Binding-site contacts:
Ligand atom O7 contacts residue ASN146 of chain 1.D at 3.6 Å (h-bond).
Ligand atom N2 contacts residue ASN146 of chain 1.D at 3.2 Å (h-bond).
Ligand atom C7 contacts residue ASN146 of chain 1.D at 3.7 Å.
Ligand atom C8 contacts residue ILE467 of chain 1.D at 4.3 Å (hydrophobic).
Ligand atom C5 contacts residue ASN146 of chain 1.D at 3.6 Å.
Ligand atom C8 contacts residue ILE436 of chain 1.D at 4.3 Å (hydrophobic).
Ligand atom O5 contacts residue ASN146 of chain 1.D at 2.3 Å (h-bond).
Ligand atom N2 contacts residue ILE436 of chain 1.D at 4.3 Å.
Ligand atom C6 contacts residue ASN146 of chain 1.D at 4.4 Å.
Ligand atom C7 contacts residue ILE436 of chain 1.D at 4.2 Å (hydrophobic).
Ligand atom C4 contacts residue ASN146 of chain 1.D at 4.2 Å.
Ligand atom O6 contacts residue ASN146 of chain 1.D at 4.1 Å.
Ligand atom C1 contacts residue ASN146 of chain 1.D at 1.4 Å.
Ligand atom C3 contacts residue ASN146 of chain 1.D at 3.9 Å.
Ligand atom C2 contacts residue ASN146 of chain 1.D at 2.5 Å.
Ligand atom O7 contacts residue LYS143 of chain 1.D at 3.7 Å.

Sequence of chain 1.D:
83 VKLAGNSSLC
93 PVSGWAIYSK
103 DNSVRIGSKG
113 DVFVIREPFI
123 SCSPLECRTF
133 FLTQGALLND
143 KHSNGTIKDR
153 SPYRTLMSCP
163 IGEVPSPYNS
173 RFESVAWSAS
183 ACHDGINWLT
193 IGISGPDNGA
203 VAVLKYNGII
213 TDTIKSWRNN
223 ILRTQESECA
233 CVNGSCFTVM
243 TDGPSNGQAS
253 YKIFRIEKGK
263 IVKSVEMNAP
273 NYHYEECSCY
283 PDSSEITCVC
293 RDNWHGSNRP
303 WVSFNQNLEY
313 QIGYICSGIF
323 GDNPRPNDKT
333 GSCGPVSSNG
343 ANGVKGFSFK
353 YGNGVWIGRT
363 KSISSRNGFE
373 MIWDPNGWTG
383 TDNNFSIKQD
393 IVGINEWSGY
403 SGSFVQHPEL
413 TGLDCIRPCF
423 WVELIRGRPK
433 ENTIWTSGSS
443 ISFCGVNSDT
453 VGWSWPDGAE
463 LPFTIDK

A protein and the small-molecule ligand that binds it are described below.
Small molecule (SMILES): CC(=O)N[C@@H]1[C@@H](O)[C@H](O)[C@@H](CO)O[C@H]1O